Sequence of chain 2.A:
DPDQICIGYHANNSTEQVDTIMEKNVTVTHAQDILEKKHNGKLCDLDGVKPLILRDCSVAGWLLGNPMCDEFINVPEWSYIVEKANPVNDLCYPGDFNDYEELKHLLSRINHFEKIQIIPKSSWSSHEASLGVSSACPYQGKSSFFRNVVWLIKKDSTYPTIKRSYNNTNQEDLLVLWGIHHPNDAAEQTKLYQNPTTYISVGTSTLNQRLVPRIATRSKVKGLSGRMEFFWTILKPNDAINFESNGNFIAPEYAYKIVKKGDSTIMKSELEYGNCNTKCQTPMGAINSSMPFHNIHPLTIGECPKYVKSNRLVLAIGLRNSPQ

The protein below binds the small molecule below.
Small molecule (SMILES): CC(=O)N[C@@H]1[C@@H](O)[C@H](O[C@@H]2O[C@H](CO)[C@H](O)[C@H](O[C@]3(C(=O)O)C[C@H](O)[C@@H](NC(C)=O)[C@H]([C@H](O)[C@H](O)CO)O3)[C@H]2O)[C@@H](CO)O[C@H]1O

Binding-site contacts:
Ligand atom C6 contacts residue VAL133 of chain 2.A at 4.0 Å (hydrophobic).
Ligand atom C5 contacts residue VAL133 of chain 2.A at 3.7 Å (hydrophobic).
Ligand atom O1B contacts residue LEU224 of chain 2.A at 3.7 Å.
Ligand atom C9 contacts residue HIS181 of chain 2.A at 3.6 Å.
Ligand atom O5 contacts residue LYS220 of chain 2.A at 3.8 Å.
Ligand atom O1A contacts residue SER135 of chain 2.A at 2.8 Å (h-bond).
Ligand atom C7 contacts residue TRP151 of chain 2.A at 3.8 Å (hydrophobic).
Ligand atom O9 contacts residue TYR93 of chain 2.A at 2.9 Å (h-bond).
Ligand atom O1B contacts residue SER134 of chain 2.A at 2.7 Å (h-bond).
Ligand atom O1 contacts residue LYS220 of chain 2.A at 3.9 Å.
Ligand atom O1A contacts residue SER134 of chain 2.A at 3.3 Å.
Ligand atom O10 contacts residue LEU192 of chain 2.A at 3.2 Å.
Ligand atom C11 contacts residue ILE153 of chain 2.A at 3.9 Å (hydrophobic).
Ligand atom O9 contacts residue GLU188 of chain 2.A at 3.0 Å (salt-bridge).
Ligand atom O6 contacts residue GLY223 of chain 2.A at 3.2 Å (h-bond).
Ligand atom C9 contacts residue TYR93 of chain 2.A at 3.4 Å (hydrophobic).
Ligand atom C11 contacts residue LEU131 of chain 2.A at 3.1 Å (hydrophobic).
Ligand atom O4 contacts residue VAL133 of chain 2.A at 3.8 Å.
Ligand atom C11 contacts residue GLY132 of chain 2.A at 3.9 Å.
Ligand atom C1 contacts residue SER134 of chain 2.A at 3.5 Å.
Ligand atom C9 contacts residue LEU192 of chain 2.A at 4.0 Å (hydrophobic).
Ligand atom O9 contacts residue HIS181 of chain 2.A at 3.2 Å (h-bond).
Ligand atom C1 contacts residue SER135 of chain 2.A at 3.7 Å.
Ligand atom C5 contacts residue GLY223 of chain 2.A at 4.0 Å.
Ligand atom C10 contacts residue LEU131 of chain 2.A at 3.9 Å (hydrophobic).
Ligand atom O8 contacts residue LEU224 of chain 2.A at 3.8 Å.
Ligand atom C4 contacts residue SER135 of chain 2.A at 4.0 Å.
Ligand atom C9 contacts residue GLU188 of chain 2.A at 3.6 Å.
Ligand atom C11 contacts residue TRP151 of chain 2.A at 3.9 Å (hydrophobic).
Ligand atom C9 contacts residue TRP151 of chain 2.A at 4.0 Å (hydrophobic).
Ligand atom C8 contacts residue LYS220 of chain 2.A at 3.9 Å.
Ligand atom C4 contacts residue VAL133 of chain 2.A at 3.3 Å (hydrophobic).
Ligand atom C8 contacts residue TYR93 of chain 2.A at 3.8 Å (hydrophobic).
Ligand atom C5 contacts residue LEU224 of chain 2.A at 3.9 Å (hydrophobic).
Ligand atom N5 contacts residue VAL133 of chain 2.A at 3.0 Å (h-bond).
Ligand atom O8 contacts residue TYR93 of chain 2.A at 3.0 Å (h-bond).
Ligand atom O3 contacts residue GLY223 of chain 2.A at 3.9 Å.
Ligand atom O8 contacts residue TRP151 of chain 2.A at 3.9 Å.
Ligand atom O7 contacts residue LEU192 of chain 2.A at 3.7 Å.
Ligand atom O1B contacts residue SER135 of chain 2.A at 4.0 Å.